Sequence of chain 1.B:
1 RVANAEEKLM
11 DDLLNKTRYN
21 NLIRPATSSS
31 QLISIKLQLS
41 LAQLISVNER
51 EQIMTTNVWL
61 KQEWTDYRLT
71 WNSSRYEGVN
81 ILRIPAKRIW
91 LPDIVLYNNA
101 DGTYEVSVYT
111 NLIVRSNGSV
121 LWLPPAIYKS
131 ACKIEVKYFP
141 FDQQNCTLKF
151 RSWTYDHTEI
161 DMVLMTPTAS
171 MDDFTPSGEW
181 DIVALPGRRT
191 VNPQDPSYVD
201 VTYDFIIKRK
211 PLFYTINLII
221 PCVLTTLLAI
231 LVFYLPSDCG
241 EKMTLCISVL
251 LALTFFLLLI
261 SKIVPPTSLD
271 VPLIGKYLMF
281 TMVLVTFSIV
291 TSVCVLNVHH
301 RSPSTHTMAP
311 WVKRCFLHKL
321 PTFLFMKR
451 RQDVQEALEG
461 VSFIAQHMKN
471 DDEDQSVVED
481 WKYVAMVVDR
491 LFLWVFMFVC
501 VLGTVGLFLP

A protein and the small-molecule ligand that binds it are described below.
Small molecule (SMILES): CN1CCC[C@H]1c1cccnc1

Sequence of chain 1.A:
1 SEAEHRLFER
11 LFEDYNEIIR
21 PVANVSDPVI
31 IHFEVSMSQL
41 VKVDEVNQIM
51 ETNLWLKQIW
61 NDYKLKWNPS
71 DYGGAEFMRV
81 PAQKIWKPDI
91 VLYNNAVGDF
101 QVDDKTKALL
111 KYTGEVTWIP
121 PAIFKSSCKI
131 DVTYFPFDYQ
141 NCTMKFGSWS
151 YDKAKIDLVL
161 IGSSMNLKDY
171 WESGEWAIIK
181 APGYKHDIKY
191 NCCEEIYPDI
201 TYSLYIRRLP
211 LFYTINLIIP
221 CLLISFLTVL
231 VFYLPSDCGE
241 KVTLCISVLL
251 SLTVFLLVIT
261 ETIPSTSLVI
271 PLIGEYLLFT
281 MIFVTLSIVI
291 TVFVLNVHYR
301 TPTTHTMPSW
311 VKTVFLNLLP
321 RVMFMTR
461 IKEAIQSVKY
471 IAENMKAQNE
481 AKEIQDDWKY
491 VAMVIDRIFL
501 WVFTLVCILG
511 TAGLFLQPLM

Binding-site contacts:
Ligand atom C6 contacts residue TRP149 of chain 1.A at 3.9 Å (hydrophobic).
Ligand atom C5 contacts residue LEU121 of chain 1.B at 4.1 Å (hydrophobic).
Ligand atom C6 contacts residue TYR197 of chain 1.A at 4.2 Å (hydrophobic).
Ligand atom C8 contacts residue TRP149 of chain 1.A at 4.2 Å (hydrophobic).
Ligand atom C3 contacts residue TYR197 of chain 1.A at 3.4 Å (hydrophobic).
Ligand atom C7 contacts residue LEU123 of chain 1.B at 3.9 Å (hydrophobic).
Ligand atom C10 contacts residue TYR190 of chain 1.A at 4.0 Å (hydrophobic).
Ligand atom C5 contacts residue LEU123 of chain 1.B at 4.3 Å (hydrophobic).
Ligand atom C8 contacts residue LEU123 of chain 1.B at 4.5 Å (hydrophobic).
Ligand atom C2 contacts residue CYS193 of chain 1.A at 4.5 Å (hydrophobic).
Ligand atom C9 contacts residue TYR93 of chain 1.A at 4.2 Å (hydrophobic).
Ligand atom C10 contacts residue TYR93 of chain 1.A at 3.8 Å (hydrophobic).
Ligand atom N2 contacts residue TRP149 of chain 1.A at 2.9 Å (h-bond).
Ligand atom C10 contacts residue TRP149 of chain 1.A at 3.4 Å (hydrophobic).
Ligand atom C1 contacts residue LEU123 of chain 1.B at 4.3 Å (hydrophobic).
Ligand atom C1 contacts residue TRP149 of chain 1.A at 3.2 Å (hydrophobic).
Ligand atom N1 contacts residue LEU123 of chain 1.B at 4.2 Å.
Ligand atom C8 contacts residue TRP59 of chain 1.B at 3.7 Å (hydrophobic).
Ligand atom C10 contacts residue TYR197 of chain 1.A at 3.6 Å (hydrophobic).
Ligand atom C2 contacts residue TYR197 of chain 1.A at 4.0 Å (hydrophobic).
Ligand atom C7 contacts residue CYS192 of chain 1.A at 3.9 Å (hydrophobic).
Ligand atom C2 contacts residue TRP149 of chain 1.A at 3.7 Å (hydrophobic).
Ligand atom C4 contacts residue TYR197 of chain 1.A at 3.8 Å (hydrophobic).
Ligand atom C9 contacts residue TRP149 of chain 1.A at 3.6 Å (hydrophobic).
Ligand atom C4 contacts residue LEU121 of chain 1.B at 4.1 Å (hydrophobic).
Ligand atom C3 contacts residue CYS193 of chain 1.A at 3.5 Å (hydrophobic).
Ligand atom N1 contacts residue TRP149 of chain 1.A at 3.9 Å.
Ligand atom N1 contacts residue SER150 of chain 1.A at 4.4 Å.
Ligand atom C5 contacts residue ILE113 of chain 1.B at 3.6 Å (hydrophobic).
Ligand atom C4 contacts residue CYS193 of chain 1.A at 4.2 Å (hydrophobic).
Ligand atom C7 contacts residue TRP59 of chain 1.B at 4.4 Å (hydrophobic).
Ligand atom C4 contacts residue ILE113 of chain 1.B at 3.7 Å (hydrophobic).